A protein and the small-molecule ligand that binds it are described below.
Small molecule (SMILES): CC(=O)N[C@@H]1[C@@H](O)[C@H](O)[C@@H](CO)O[C@H]1O

Binding-site contacts:
Ligand atom C2 contacts residue ASN125 of chain 1.B at 3.8 Å.
Ligand atom C8 contacts residue ALA123 of chain 1.B at 3.7 Å (hydrophobic).
Ligand atom C5 contacts residue ASN125 of chain 1.B at 4.1 Å.
Ligand atom C4 contacts residue ASN122 of chain 1.B at 4.2 Å.
Ligand atom C4 contacts residue ASN125 of chain 1.B at 4.4 Å.
Ligand atom O7 contacts residue ALA123 of chain 1.B at 4.3 Å.
Ligand atom C8 contacts residue THR124 of chain 1.B at 3.3 Å.
Ligand atom O5 contacts residue ASN125 of chain 1.B at 3.8 Å.
Ligand atom O5 contacts residue ASN122 of chain 1.B at 2.4 Å (h-bond).
Ligand atom C8 contacts residue ASN122 of chain 1.B at 4.0 Å.
Ligand atom C7 contacts residue ALA123 of chain 1.B at 4.3 Å (hydrophobic).
Ligand atom C7 contacts residue ASN125 of chain 1.B at 4.5 Å.
Ligand atom C5 contacts residue ASN122 of chain 1.B at 3.7 Å.
Ligand atom N2 contacts residue ASN125 of chain 1.B at 3.8 Å.
Ligand atom C2 contacts residue ASN122 of chain 1.B at 2.4 Å.
Ligand atom O7 contacts residue ASN122 of chain 1.B at 2.8 Å (h-bond).
Ligand atom C1 contacts residue ASN125 of chain 1.B at 3.3 Å.
Ligand atom C3 contacts residue ASN125 of chain 1.B at 3.6 Å.
Ligand atom C7 contacts residue THR124 of chain 1.B at 4.2 Å.
Ligand atom N2 contacts residue ASN122 of chain 1.B at 2.9 Å (h-bond).
Ligand atom C3 contacts residue ASN122 of chain 1.B at 3.8 Å.
Ligand atom C7 contacts residue ASN122 of chain 1.B at 3.0 Å.
Ligand atom C1 contacts residue ASN122 of chain 1.B at 1.4 Å.
Ligand atom C8 contacts residue ASN125 of chain 1.B at 4.4 Å.

Sequence of chain 1.B:
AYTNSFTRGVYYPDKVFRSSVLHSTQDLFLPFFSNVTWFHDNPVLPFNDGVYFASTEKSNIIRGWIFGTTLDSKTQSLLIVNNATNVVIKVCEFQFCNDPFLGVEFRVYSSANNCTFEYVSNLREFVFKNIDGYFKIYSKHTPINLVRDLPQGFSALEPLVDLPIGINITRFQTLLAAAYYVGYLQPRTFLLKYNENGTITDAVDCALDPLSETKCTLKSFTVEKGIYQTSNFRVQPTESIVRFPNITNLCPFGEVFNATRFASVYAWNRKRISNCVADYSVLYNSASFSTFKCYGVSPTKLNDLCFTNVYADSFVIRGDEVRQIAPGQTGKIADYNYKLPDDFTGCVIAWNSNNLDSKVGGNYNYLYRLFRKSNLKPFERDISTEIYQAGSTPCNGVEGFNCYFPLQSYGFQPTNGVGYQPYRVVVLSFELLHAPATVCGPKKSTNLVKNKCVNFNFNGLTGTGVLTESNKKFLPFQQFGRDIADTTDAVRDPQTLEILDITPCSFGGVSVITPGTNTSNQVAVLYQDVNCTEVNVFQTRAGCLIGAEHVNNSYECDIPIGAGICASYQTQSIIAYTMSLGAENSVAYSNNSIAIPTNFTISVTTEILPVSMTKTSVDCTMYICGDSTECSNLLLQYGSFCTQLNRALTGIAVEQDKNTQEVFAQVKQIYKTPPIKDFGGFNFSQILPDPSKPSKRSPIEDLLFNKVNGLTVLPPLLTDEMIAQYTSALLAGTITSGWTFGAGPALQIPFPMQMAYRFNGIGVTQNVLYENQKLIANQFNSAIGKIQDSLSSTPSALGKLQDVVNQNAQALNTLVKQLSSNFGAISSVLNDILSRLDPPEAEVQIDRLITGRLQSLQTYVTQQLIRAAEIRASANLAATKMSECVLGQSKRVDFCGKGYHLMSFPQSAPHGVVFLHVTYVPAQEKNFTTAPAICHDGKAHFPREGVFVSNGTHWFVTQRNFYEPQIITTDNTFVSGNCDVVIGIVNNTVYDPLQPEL